Sequence of chain 1.A:
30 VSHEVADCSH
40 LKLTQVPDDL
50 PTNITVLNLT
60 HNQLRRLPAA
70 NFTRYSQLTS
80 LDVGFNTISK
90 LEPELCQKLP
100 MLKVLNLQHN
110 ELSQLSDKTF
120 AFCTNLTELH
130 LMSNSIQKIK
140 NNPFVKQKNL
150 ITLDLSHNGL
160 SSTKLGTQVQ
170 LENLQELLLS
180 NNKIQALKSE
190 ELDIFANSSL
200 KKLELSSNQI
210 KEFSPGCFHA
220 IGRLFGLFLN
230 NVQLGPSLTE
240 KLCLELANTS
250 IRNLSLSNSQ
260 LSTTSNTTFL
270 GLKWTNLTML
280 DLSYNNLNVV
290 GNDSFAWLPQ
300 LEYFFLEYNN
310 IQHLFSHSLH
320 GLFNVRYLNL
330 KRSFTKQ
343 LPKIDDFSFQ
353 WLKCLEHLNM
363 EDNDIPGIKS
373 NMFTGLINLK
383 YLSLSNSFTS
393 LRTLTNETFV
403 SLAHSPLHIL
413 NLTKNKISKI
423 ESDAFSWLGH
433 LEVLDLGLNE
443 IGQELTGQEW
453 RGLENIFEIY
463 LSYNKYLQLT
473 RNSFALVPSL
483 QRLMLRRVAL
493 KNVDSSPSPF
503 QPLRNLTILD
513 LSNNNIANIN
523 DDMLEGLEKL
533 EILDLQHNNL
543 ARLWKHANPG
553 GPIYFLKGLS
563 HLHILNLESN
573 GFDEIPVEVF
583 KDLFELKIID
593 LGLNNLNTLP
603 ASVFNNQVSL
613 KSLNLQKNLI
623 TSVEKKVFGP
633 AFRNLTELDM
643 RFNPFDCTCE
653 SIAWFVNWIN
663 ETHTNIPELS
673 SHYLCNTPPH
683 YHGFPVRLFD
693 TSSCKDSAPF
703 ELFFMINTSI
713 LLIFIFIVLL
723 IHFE

The protein below binds the small molecule below.
Small molecule (SMILES): CC(=O)N[C@@H]1[C@@H](O)[C@H](O)[C@@H](CO)O[C@H]1O

Binding-site contacts:
Ligand atom N2 contacts residue GLN44 of chain 1.A at 4.1 Å.
Ligand atom C6 contacts residue ASP47 of chain 1.A at 3.4 Å.
Ligand atom O5 contacts residue ASP47 of chain 1.A at 3.7 Å.
Ligand atom C5 contacts residue VAL45 of chain 1.A at 4.4 Å (hydrophobic).
Ligand atom C7 contacts residue GLN44 of chain 1.A at 3.9 Å.
Ligand atom C1 contacts residue ASP47 of chain 1.A at 4.4 Å.
Ligand atom O5 contacts residue VAL45 of chain 1.A at 3.6 Å.
Ligand atom C2 contacts residue ASN70 of chain 1.A at 2.5 Å.
Ligand atom C1 contacts residue GLN44 of chain 1.A at 4.0 Å.
Ligand atom O5 contacts residue ASN70 of chain 1.A at 2.4 Å (h-bond).
Ligand atom C8 contacts residue PRO67 of chain 1.A at 4.4 Å (hydrophobic).
Ligand atom C7 contacts residue ASN70 of chain 1.A at 3.7 Å.
Ligand atom O7 contacts residue ASN70 of chain 1.A at 4.0 Å.
Ligand atom O7 contacts residue GLN44 of chain 1.A at 3.0 Å (h-bond).
Ligand atom O7 contacts residue PRO67 of chain 1.A at 3.9 Å.
Ligand atom C6 contacts residue VAL45 of chain 1.A at 3.8 Å (hydrophobic).
Ligand atom O6 contacts residue VAL45 of chain 1.A at 4.0 Å.
Ligand atom C3 contacts residue ASN70 of chain 1.A at 3.8 Å.
Ligand atom C1 contacts residue ASN70 of chain 1.A at 1.4 Å.
Ligand atom C2 contacts residue GLN44 of chain 1.A at 3.5 Å.
Ligand atom O5 contacts residue GLN44 of chain 1.A at 4.2 Å.
Ligand atom N2 contacts residue ASN70 of chain 1.A at 2.9 Å (h-bond).
Ligand atom C5 contacts residue ASP47 of chain 1.A at 3.4 Å.
Ligand atom C7 contacts residue PRO67 of chain 1.A at 4.3 Å (hydrophobic).
Ligand atom O6 contacts residue GLN44 of chain 1.A at 3.6 Å.
Ligand atom C4 contacts residue ASN70 of chain 1.A at 4.2 Å.
Ligand atom C5 contacts residue ASN70 of chain 1.A at 3.7 Å.